Sequence of chain 59.C:
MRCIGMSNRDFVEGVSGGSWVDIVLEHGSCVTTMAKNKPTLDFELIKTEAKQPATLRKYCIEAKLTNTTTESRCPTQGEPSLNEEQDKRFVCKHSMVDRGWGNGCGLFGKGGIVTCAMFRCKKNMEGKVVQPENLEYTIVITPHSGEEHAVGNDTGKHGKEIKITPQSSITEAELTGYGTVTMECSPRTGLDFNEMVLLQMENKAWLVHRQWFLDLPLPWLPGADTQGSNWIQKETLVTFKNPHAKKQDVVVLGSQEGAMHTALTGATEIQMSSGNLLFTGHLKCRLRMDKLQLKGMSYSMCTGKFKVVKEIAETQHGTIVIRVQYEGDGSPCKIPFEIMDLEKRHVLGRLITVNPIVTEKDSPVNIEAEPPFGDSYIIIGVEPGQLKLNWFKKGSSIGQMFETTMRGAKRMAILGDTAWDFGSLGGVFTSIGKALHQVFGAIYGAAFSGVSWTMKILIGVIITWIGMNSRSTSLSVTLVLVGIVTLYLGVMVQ

Sequence of chain 59.A:
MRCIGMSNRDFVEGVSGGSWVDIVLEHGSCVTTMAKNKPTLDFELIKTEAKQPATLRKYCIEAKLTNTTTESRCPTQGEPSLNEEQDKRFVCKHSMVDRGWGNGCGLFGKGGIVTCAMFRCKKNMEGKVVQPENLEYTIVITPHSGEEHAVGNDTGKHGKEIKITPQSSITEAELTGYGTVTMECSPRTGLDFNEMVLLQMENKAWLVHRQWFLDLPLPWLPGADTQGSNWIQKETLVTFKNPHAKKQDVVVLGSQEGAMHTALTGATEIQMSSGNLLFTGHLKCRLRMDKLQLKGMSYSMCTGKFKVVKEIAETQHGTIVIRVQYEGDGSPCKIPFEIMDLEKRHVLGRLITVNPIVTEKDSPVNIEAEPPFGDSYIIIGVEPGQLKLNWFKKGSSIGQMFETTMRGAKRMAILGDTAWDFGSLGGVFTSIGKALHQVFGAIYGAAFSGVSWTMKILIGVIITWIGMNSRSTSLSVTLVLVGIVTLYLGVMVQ

A small-molecule ligand and the protein it binds are described below.
Small molecule (SMILES): CC(=O)N[C@@H]1[C@@H](O)[C@H](O)[C@@H](CO)O[C@H]1O

Binding-site contacts:
Ligand atom C6 contacts residue HIS158 of chain 59.A at 3.8 Å.
Ligand atom O5 contacts residue THR155 of chain 59.A at 4.3 Å.
Ligand atom O3 contacts residue HIS149 of chain 59.A at 4.4 Å.
Ligand atom O6 contacts residue LYS157 of chain 59.A at 3.8 Å.
Ligand atom C2 contacts residue HIS149 of chain 59.A at 3.6 Å.
Ligand atom C2 contacts residue ASN153 of chain 59.A at 2.5 Å.
Ligand atom C6 contacts residue LYS157 of chain 59.A at 3.8 Å.
Ligand atom C5 contacts residue LYS157 of chain 59.A at 4.1 Å.
Ligand atom C8 contacts residue ASN103 of chain 59.C at 4.5 Å.
Ligand atom C5 contacts residue HIS158 of chain 59.A at 4.1 Å.
Ligand atom O5 contacts residue HIS149 of chain 59.A at 4.1 Å.
Ligand atom C8 contacts residue GLY102 of chain 59.C at 3.3 Å.
Ligand atom C3 contacts residue ASN153 of chain 59.A at 3.8 Å.
Ligand atom O5 contacts residue ASN153 of chain 59.A at 2.4 Å (h-bond).
Ligand atom C1 contacts residue THR155 of chain 59.A at 3.9 Å.
Ligand atom N2 contacts residue HIS149 of chain 59.A at 4.3 Å.
Ligand atom C1 contacts residue ASN153 of chain 59.A at 1.4 Å.
Ligand atom C7 contacts residue ASN153 of chain 59.A at 3.7 Å.
Ligand atom O7 contacts residue ASN153 of chain 59.A at 4.0 Å.
Ligand atom N2 contacts residue ASN153 of chain 59.A at 2.9 Å (h-bond).
Ligand atom C1 contacts residue HIS149 of chain 59.A at 4.0 Å.
Ligand atom C5 contacts residue ASN153 of chain 59.A at 3.7 Å.
Ligand atom C1 contacts residue HIS158 of chain 59.A at 4.0 Å.
Ligand atom C7 contacts residue HIS149 of chain 59.A at 4.2 Å.
Ligand atom C8 contacts residue TRP101 of chain 59.C at 3.6 Å (hydrophobic).
Ligand atom C4 contacts residue ASN153 of chain 59.A at 4.2 Å.
Ligand atom O5 contacts residue HIS158 of chain 59.A at 3.1 Å.
Ligand atom O7 contacts residue HIS149 of chain 59.A at 3.3 Å.